Binding-site contacts:
Ligand atom C1 contacts residue ASN120 of chain 4.A at 1.4 Å.
Ligand atom O5 contacts residue GLY312 of chain 1.A at 3.6 Å.
Ligand atom O4 contacts residue ARG247 of chain 1.A at 3.1 Å (salt-bridge).
Ligand atom O5 contacts residue ASP250 of chain 1.A at 3.7 Å.
Ligand atom C5 contacts residue ILE310 of chain 1.A at 3.6 Å (hydrophobic).
Ligand atom O3 contacts residue ARG283 of chain 1.A at 2.8 Å (salt-bridge).
Ligand atom C3 contacts residue GLU294 of chain 1.A at 3.3 Å.
Ligand atom O3 contacts residue ASN249 of chain 1.A at 2.8 Å (h-bond).
Ligand atom C6 contacts residue GLN311 of chain 1.A at 3.7 Å.
Ligand atom C2 contacts residue ASN120 of chain 4.A at 2.5 Å.
Ligand atom C6 contacts residue PRO309 of chain 1.A at 3.5 Å (hydrophobic).
Ligand atom O3 contacts residue ASP250 of chain 1.A at 3.1 Å (salt-bridge).
Ligand atom O2 contacts residue LEU296 of chain 1.A at 3.6 Å.
Ligand atom N2 contacts residue ASN120 of chain 4.A at 3.0 Å (h-bond).
Ligand atom O6 contacts residue ILE310 of chain 1.A at 3.4 Å (h-bond).
Ligand atom C4 contacts residue GLU294 of chain 1.A at 3.5 Å.
Ligand atom O5 contacts residue GLY374 of chain 1.A at 3.3 Å.
Ligand atom O5 contacts residue ASN120 of chain 4.A at 2.3 Å (h-bond).
Ligand atom O5 contacts residue ARG283 of chain 1.A at 3.3 Å (salt-bridge).
Ligand atom C7 contacts residue ASN120 of chain 4.A at 3.6 Å.
Ligand atom O3 contacts residue GLY312 of chain 1.A at 3.0 Å (h-bond).
Ligand atom O3 contacts residue GLU294 of chain 1.A at 2.6 Å (salt-bridge).
Ligand atom O4 contacts residue ARG283 of chain 1.A at 3.6 Å.
Ligand atom O2 contacts residue ASN249 of chain 1.A at 3.2 Å (h-bond).
Ligand atom C6 contacts residue ILE285 of chain 1.A at 3.4 Å (hydrophobic).
Ligand atom O4 contacts residue THR287 of chain 1.A at 3.3 Å.
Ligand atom C8 contacts residue ASN119 of chain 4.A at 3.7 Å.
Ligand atom C3 contacts residue GLY312 of chain 1.A at 3.2 Å.
Ligand atom O3 contacts residue GLN311 of chain 1.A at 3.3 Å.
Ligand atom O4 contacts residue GLU294 of chain 1.A at 2.6 Å (salt-bridge).
Ligand atom C5 contacts residue ARG283 of chain 1.A at 3.5 Å.
Ligand atom O6 contacts residue GLN375 of chain 1.A at 3.3 Å.
Ligand atom C6 contacts residue ILE310 of chain 1.A at 3.6 Å (hydrophobic).
Ligand atom C5 contacts residue ASN120 of chain 4.A at 3.6 Å.
Ligand atom O6 contacts residue ILE285 of chain 1.A at 2.7 Å (h-bond).
Ligand atom O6 contacts residue ASP250 of chain 1.A at 2.6 Å (salt-bridge).
Ligand atom O5 contacts residue GLN375 of chain 1.A at 3.3 Å (h-bond).
Ligand atom O2 contacts residue GLY312 of chain 1.A at 3.1 Å.
Ligand atom O3 contacts residue LEU296 of chain 1.A at 3.7 Å.
Ligand atom C6 contacts residue LEU373 of chain 1.A at 3.3 Å (hydrophobic).

The protein below binds the small molecule below.
Small molecule (SMILES): CC(=O)N[C@H]1[C@H](O[C@H]2[C@H](O)[C@@H](NC(C)=O)CO[C@@H]2CO)O[C@H](CO)[C@@H](O[C@@H]2O[C@H](CO[C@H]3O[C@H](CO[C@H]4O[C@H](CO)[C@@H](O)[C@H](O)[C@@H]4O)[C@@H](O)[C@H](O[C@H]4O[C@H](CO)[C@@H](O)[C@H](O)[C@@H]4O)[C@@H]3O)[C@@H](O)[C@H](O[C@H]3O[C@H](CO)[C@@H](O)[C@H](O)[C@@H]3O[C@H]3O[C@H](CO)[C@@H](O)[C@H](O)[C@@H]3O[C@H]3O[C@H](CO)[C@@H](O)[C@H](O)[C@@H]3O)[C@@H]2O)[C@@H]1O

Sequence of chain 4.A:
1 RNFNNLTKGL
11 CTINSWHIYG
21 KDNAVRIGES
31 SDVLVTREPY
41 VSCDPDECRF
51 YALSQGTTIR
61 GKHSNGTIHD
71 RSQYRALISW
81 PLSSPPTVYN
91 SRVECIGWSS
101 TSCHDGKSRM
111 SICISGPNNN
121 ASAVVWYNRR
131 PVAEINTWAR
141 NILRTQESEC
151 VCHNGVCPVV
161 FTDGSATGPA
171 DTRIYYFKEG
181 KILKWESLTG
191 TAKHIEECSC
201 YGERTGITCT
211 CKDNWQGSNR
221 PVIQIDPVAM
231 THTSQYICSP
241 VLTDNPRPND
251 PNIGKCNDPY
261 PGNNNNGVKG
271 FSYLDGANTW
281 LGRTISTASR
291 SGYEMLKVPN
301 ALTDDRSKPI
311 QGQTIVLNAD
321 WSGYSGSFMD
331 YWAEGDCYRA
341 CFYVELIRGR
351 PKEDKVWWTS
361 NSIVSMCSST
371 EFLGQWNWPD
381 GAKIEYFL

Sequence of chain 1.A:
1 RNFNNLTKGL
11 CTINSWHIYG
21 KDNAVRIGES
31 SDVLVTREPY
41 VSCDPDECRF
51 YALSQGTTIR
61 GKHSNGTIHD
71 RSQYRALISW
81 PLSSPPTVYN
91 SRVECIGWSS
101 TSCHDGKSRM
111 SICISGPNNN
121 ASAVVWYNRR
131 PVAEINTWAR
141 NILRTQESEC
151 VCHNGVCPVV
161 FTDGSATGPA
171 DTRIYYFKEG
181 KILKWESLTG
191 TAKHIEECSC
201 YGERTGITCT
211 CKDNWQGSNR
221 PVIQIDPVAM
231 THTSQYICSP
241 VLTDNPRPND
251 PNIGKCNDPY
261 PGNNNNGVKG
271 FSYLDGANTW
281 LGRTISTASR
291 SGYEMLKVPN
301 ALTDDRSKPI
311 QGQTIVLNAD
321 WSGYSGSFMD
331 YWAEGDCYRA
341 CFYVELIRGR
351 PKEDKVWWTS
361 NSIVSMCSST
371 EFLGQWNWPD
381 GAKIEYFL